Sequence of chain 1.J:
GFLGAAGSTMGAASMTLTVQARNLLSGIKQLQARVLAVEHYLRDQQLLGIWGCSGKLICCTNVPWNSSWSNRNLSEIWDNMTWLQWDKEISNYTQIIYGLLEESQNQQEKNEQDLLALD

Binding-site contacts:
Ligand atom C4 contacts residue ASN58 of chain 1.G at 4.2 Å.
Ligand atom C2 contacts residue ASN58 of chain 1.G at 2.4 Å.
Ligand atom O7 contacts residue ASN58 of chain 1.G at 4.1 Å.
Ligand atom C8 contacts residue GLU57 of chain 1.G at 3.6 Å.
Ligand atom N2 contacts residue ASN58 of chain 1.G at 2.8 Å (h-bond).
Ligand atom O7 contacts residue SER17 of chain 1.J at 3.5 Å.
Ligand atom O5 contacts residue ASN58 of chain 1.G at 2.4 Å (h-bond).
Ligand atom C2 contacts residue GLU57 of chain 1.G at 3.5 Å.
Ligand atom C7 contacts residue ASN58 of chain 1.G at 3.7 Å.
Ligand atom C1 contacts residue GLU57 of chain 1.G at 3.8 Å.
Ligand atom C3 contacts residue GLU57 of chain 1.G at 3.6 Å.
Ligand atom C5 contacts residue ASN58 of chain 1.G at 3.7 Å.
Ligand atom C1 contacts residue ASN58 of chain 1.G at 1.4 Å.
Ligand atom N2 contacts residue GLU57 of chain 1.G at 2.7 Å (salt-bridge).
Ligand atom C7 contacts residue SER17 of chain 1.J at 4.2 Å.
Ligand atom O7 contacts residue GLY16 of chain 1.J at 4.3 Å.
Ligand atom C8 contacts residue SER17 of chain 1.J at 4.2 Å.
Ligand atom C3 contacts residue ASN58 of chain 1.G at 3.8 Å.
Ligand atom O3 contacts residue GLU57 of chain 1.G at 4.3 Å.
Ligand atom C7 contacts residue GLU57 of chain 1.G at 3.6 Å.

Sequence of chain 1.G:
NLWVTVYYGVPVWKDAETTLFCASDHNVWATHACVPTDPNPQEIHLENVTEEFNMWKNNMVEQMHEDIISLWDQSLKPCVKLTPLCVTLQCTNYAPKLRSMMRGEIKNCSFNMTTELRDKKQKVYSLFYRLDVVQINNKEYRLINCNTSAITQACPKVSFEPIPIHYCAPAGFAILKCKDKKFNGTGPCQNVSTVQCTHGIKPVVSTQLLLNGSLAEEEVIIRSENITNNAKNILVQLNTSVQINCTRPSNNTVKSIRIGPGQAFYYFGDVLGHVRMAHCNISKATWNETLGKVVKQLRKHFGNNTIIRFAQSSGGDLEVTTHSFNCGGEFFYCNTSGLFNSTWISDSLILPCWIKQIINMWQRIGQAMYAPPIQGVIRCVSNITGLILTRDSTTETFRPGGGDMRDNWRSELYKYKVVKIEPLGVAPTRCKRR

A small-molecule ligand and the protein it binds are described below.
Small molecule (SMILES): CC(=O)N[C@@H]1[C@@H](O)[C@H](O)[C@@H](CO)O[C@H]1O